Binding-site contacts:
Ligand atom O3 contacts residue ASP250 of chain 1.C at 2.9 Å (salt-bridge).
Ligand atom C2 contacts residue ARG284 of chain 1.C at 4.0 Å.
Ligand atom O3 contacts residue ARG284 of chain 1.C at 2.9 Å (salt-bridge).
Ligand atom C3 contacts residue MAN6 of chain 1.G at 3.3 Å.
Ligand atom O6 contacts residue MAN6 of chain 1.G at 4.2 Å.
Ligand atom C4 contacts residue MAN6 of chain 1.G at 3.7 Å.
Ligand atom C2 contacts residue MAN6 of chain 1.G at 2.9 Å.
Ligand atom C2 contacts residue ASP250 of chain 1.C at 3.1 Å.
Ligand atom C3 contacts residue ASP250 of chain 1.C at 3.6 Å.
Ligand atom O2 contacts residue ASP250 of chain 1.C at 2.3 Å (salt-bridge).
Ligand atom C5 contacts residue MAN6 of chain 1.G at 2.9 Å.
Ligand atom C6 contacts residue MAN6 of chain 1.G at 4.2 Å.
Ligand atom C1 contacts residue ASP250 of chain 1.C at 4.4 Å.
Ligand atom O2 contacts residue MAN6 of chain 1.G at 4.2 Å.
Ligand atom C1 contacts residue MAN6 of chain 1.G at 1.9 Å.
Ligand atom O5 contacts residue MAN6 of chain 1.G at 2.4 Å (h-bond).
Ligand atom C1 contacts residue PRO310 of chain 1.C at 3.9 Å (hydrophobic).
Ligand atom C3 contacts residue ARG284 of chain 1.C at 3.7 Å.
Ligand atom O2 contacts residue ARG284 of chain 1.C at 4.5 Å.

Sequence of chain 1.C:
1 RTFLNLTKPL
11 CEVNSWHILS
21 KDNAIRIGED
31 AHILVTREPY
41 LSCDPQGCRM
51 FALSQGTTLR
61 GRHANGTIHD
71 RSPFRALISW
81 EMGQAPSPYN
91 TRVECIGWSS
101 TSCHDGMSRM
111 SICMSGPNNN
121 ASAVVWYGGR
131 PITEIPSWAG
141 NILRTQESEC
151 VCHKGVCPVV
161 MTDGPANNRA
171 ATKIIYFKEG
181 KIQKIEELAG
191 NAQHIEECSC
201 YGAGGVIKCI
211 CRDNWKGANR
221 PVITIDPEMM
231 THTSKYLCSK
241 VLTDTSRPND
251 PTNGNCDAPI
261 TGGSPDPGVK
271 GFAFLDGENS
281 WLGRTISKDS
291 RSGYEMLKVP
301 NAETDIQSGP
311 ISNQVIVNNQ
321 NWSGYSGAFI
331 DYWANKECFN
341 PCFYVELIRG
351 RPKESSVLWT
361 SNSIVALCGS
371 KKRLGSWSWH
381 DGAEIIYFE

The protein below binds the small molecule below.
Small molecule (SMILES): OC[C@H]1O[C@H](O)[C@@H](O)[C@@H](O)[C@@H]1O